Binding-site contacts:
Ligand atom C8 contacts residue ASN524 of chain 1.B at 4.1 Å.
Ligand atom C1 contacts residue SER500 of chain 1.B at 4.3 Å.
Ligand atom C7 contacts residue ASN524 of chain 1.B at 4.0 Å.
Ligand atom C4 contacts residue ASN524 of chain 1.B at 4.2 Å.
Ligand atom C1 contacts residue ASN524 of chain 1.B at 1.6 Å.
Ligand atom C6 contacts residue SER500 of chain 1.B at 3.9 Å.
Ligand atom C6 contacts residue ASN524 of chain 1.B at 4.3 Å.
Ligand atom C5 contacts residue SER500 of chain 1.B at 4.0 Å.
Ligand atom O5 contacts residue SER500 of chain 1.B at 3.6 Å.
Ligand atom O5 contacts residue ASN524 of chain 1.B at 2.0 Å (h-bond).
Ligand atom C8 contacts residue ALA525 of chain 1.B at 3.7 Å (hydrophobic).
Ligand atom N2 contacts residue ASN524 of chain 1.B at 3.5 Å (h-bond).
Ligand atom C5 contacts residue ASN524 of chain 1.B at 3.4 Å.
Ligand atom O7 contacts residue ASN524 of chain 1.B at 4.3 Å.
Ligand atom C2 contacts residue ASN524 of chain 1.B at 2.9 Å.
Ligand atom C3 contacts residue ASN524 of chain 1.B at 4.1 Å.

A small-molecule ligand and the protein it binds are described below.
Small molecule (SMILES): CC(=O)N[C@@H]1[C@@H](O)[C@H](O)[C@@H](CO)O[C@H]1O

Sequence of chain 1.B:
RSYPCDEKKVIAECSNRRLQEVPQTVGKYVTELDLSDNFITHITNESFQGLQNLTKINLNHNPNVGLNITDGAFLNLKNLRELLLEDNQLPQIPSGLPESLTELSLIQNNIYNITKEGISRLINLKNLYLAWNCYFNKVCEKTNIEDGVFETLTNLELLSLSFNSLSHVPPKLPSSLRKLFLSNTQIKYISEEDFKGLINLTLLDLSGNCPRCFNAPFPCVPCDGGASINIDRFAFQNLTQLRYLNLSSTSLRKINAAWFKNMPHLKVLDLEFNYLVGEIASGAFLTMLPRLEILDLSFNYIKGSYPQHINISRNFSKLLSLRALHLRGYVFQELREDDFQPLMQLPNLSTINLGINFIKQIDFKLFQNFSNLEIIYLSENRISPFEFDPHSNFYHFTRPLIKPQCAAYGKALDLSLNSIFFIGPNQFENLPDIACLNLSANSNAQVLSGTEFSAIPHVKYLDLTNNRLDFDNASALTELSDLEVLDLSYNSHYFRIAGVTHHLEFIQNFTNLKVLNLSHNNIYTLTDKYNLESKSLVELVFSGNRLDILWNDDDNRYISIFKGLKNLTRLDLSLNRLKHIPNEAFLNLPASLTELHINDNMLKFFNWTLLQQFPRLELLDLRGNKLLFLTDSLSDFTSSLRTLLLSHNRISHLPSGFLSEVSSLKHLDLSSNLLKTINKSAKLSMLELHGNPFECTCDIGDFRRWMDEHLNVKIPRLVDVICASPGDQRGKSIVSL